Binding-site contacts:
Ligand atom O7 contacts residue ASN464 of chain 1.A at 3.1 Å (h-bond).
Ligand atom C3 contacts residue ASN464 of chain 1.A at 3.8 Å.
Ligand atom C8 contacts residue SER462 of chain 1.A at 3.6 Å.
Ligand atom C7 contacts residue SER462 of chain 1.A at 4.1 Å.
Ligand atom C8 contacts residue LEU463 of chain 1.A at 4.5 Å (hydrophobic).
Ligand atom C5 contacts residue ASN464 of chain 1.A at 3.7 Å.
Ligand atom C7 contacts residue ASN464 of chain 1.A at 3.2 Å.
Ligand atom N2 contacts residue ASN464 of chain 1.A at 2.9 Å (h-bond).
Ligand atom C2 contacts residue ASN464 of chain 1.A at 2.5 Å.
Ligand atom N2 contacts residue SER462 of chain 1.A at 4.0 Å.
Ligand atom C8 contacts residue ASN464 of chain 1.A at 4.4 Å.
Ligand atom C1 contacts residue ASN464 of chain 1.A at 1.4 Å.
Ligand atom O5 contacts residue ASN464 of chain 1.A at 2.4 Å (h-bond).
Ligand atom C4 contacts residue ASN464 of chain 1.A at 4.3 Å.

A small-molecule ligand and the protein it binds are described below.
Small molecule (SMILES): CC(=O)N[C@@H]1[C@@H](O)[C@H](O)[C@@H](CO)O[C@H]1O

Sequence of chain 1.A:
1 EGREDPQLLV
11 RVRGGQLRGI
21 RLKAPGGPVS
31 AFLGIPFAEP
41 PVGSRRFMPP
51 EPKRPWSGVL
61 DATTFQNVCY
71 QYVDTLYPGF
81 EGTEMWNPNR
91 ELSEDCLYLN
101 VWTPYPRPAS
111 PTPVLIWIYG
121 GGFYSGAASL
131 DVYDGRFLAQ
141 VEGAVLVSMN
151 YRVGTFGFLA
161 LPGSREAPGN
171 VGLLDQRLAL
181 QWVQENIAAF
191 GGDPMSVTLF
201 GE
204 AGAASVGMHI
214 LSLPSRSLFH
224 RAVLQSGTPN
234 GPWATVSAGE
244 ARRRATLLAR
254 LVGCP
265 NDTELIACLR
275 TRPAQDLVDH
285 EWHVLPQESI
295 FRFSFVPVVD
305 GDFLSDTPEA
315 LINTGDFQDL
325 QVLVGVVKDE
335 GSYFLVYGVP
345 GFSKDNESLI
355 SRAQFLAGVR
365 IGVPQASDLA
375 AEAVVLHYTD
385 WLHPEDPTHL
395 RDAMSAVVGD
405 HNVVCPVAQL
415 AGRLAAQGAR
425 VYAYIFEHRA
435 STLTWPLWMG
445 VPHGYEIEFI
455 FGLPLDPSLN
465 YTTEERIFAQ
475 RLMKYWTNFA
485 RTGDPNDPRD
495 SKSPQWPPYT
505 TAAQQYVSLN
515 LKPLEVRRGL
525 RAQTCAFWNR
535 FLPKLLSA